Sequence of chain 3.A:
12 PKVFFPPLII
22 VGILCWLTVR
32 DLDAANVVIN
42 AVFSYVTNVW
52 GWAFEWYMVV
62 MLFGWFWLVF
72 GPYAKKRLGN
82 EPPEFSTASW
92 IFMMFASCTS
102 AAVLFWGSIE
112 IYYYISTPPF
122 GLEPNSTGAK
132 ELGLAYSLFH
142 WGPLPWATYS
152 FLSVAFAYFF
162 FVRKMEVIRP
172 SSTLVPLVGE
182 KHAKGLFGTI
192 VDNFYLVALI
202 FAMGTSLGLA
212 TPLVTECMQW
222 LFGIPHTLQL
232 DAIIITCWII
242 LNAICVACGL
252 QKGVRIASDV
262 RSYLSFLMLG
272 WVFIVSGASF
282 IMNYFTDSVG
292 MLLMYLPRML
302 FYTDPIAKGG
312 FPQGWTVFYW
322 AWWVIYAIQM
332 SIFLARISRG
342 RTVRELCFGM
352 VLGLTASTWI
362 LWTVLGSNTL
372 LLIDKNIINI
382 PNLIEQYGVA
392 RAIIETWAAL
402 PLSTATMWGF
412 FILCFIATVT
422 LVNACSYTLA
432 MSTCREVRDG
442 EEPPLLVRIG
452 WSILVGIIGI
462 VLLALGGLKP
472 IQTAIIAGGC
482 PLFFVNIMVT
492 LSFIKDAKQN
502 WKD

Binding-site contacts:
Ligand atom C1 contacts residue GLY310 of chain 3.A at 4.3 Å.
Ligand atom C5A contacts residue TRP316 of chain 3.A at 4.2 Å (hydrophobic).
Ligand atom O1B contacts residue GLY310 of chain 3.A at 3.3 Å (h-bond).
Ligand atom C5C contacts residue TRP316 of chain 3.A at 2.5 Å (hydrophobic).
Ligand atom C3 contacts residue GLY311 of chain 3.A at 4.4 Å.
Ligand atom O3 contacts residue GLY311 of chain 3.A at 4.0 Å.
Ligand atom C5C contacts residue TYR114 of chain 3.A at 4.4 Å (hydrophobic).
Ligand atom N5 contacts residue TRP316 of chain 3.A at 3.9 Å.
Ligand atom O3 contacts residue TRP316 of chain 3.A at 3.8 Å.
Ligand atom O3 contacts residue GLY315 of chain 3.A at 4.4 Å.
Ligand atom O3 contacts residue PHE312 of chain 3.A at 3.8 Å.
Ligand atom C2 contacts residue GLY311 of chain 3.A at 3.6 Å.
Ligand atom C5B contacts residue TYR114 of chain 3.A at 3.5 Å (hydrophobic).
Ligand atom N5 contacts residue TYR114 of chain 3.A at 4.3 Å.
Ligand atom C5A contacts residue TYR114 of chain 3.A at 4.3 Å (hydrophobic).

The small molecule below binds the protein below.
Small molecule (SMILES): C[N+](C)(C)C[C@H](O)CC(=O)O